A small-molecule ligand and the protein it binds are described below.
Small molecule (SMILES): CC(=O)N[C@@H]1[C@@H](O)[C@H](O)[C@@H](CO)O[C@H]1O

Sequence of chain 1.A:
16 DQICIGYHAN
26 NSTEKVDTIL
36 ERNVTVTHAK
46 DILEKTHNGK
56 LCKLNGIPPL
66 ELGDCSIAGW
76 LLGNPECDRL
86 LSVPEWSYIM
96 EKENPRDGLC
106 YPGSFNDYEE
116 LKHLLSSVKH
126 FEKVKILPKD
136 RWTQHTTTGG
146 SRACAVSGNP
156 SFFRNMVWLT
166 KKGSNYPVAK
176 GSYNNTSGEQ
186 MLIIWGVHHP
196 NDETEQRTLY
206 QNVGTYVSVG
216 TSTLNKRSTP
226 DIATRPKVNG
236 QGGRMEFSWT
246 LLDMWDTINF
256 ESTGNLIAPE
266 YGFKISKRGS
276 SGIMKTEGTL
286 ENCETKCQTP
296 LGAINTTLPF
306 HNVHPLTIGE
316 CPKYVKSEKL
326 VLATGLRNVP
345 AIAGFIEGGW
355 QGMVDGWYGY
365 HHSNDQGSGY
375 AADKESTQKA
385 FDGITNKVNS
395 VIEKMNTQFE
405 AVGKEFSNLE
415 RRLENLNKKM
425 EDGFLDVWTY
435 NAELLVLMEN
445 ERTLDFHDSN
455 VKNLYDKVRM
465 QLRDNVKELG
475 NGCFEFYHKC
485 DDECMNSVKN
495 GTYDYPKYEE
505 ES

Binding-site contacts:
Ligand atom C1 contacts residue ASN300 of chain 1.A at 1.4 Å.
Ligand atom C5 contacts residue ASN300 of chain 1.A at 3.5 Å.
Ligand atom O5 contacts residue ASN300 of chain 1.A at 2.2 Å (h-bond).
Ligand atom C8 contacts residue ASN300 of chain 1.A at 3.7 Å.
Ligand atom C8 contacts residue GLU289 of chain 1.A at 4.0 Å.
Ligand atom C7 contacts residue ASN300 of chain 1.A at 3.6 Å.
Ligand atom C3 contacts residue ASN300 of chain 1.A at 3.6 Å.
Ligand atom C4 contacts residue ASN300 of chain 1.A at 4.0 Å.
Ligand atom N2 contacts residue ASN300 of chain 1.A at 2.9 Å (h-bond).
Ligand atom C2 contacts residue ASN300 of chain 1.A at 2.3 Å.